Binding-site contacts:
Ligand atom C5 contacts residue ASN5 of chain 2.A at 3.6 Å.
Ligand atom C6 contacts residue ASN154 of chain 2.A at 4.1 Å.
Ligand atom O3 contacts residue ASP2 of chain 2.A at 2.9 Å.
Ligand atom C2 contacts residue PHE3 of chain 2.A at 3.5 Å (hydrophobic).
Ligand atom C7 contacts residue PHE3 of chain 2.A at 3.5 Å (hydrophobic).
Ligand atom C4 contacts residue ASP2 of chain 2.A at 4.4 Å.
Ligand atom C8 contacts residue ASP2 of chain 2.A at 4.3 Å.
Ligand atom C2 contacts residue ASN5 of chain 2.A at 2.4 Å.
Ligand atom C1 contacts residue ASN5 of chain 2.A at 1.4 Å.
Ligand atom C7 contacts residue ASP2 of chain 2.A at 4.2 Å.
Ligand atom N2 contacts residue PHE3 of chain 2.A at 2.7 Å (h-bond).
Ligand atom O4 contacts residue ASP2 of chain 2.A at 4.0 Å.
Ligand atom C8 contacts residue PHE3 of chain 2.A at 3.5 Å (hydrophobic).
Ligand atom O5 contacts residue ASN5 of chain 2.A at 2.3 Å (h-bond).
Ligand atom N2 contacts residue ASP2 of chain 2.A at 4.5 Å.
Ligand atom C4 contacts residue ASN154 of chain 2.A at 4.4 Å.
Ligand atom C5 contacts residue ASN154 of chain 2.A at 3.3 Å.
Ligand atom C1 contacts residue PHE3 of chain 2.A at 3.5 Å (hydrophobic).
Ligand atom C1 contacts residue ASN154 of chain 2.A at 3.7 Å.
Ligand atom C3 contacts residue ASN154 of chain 2.A at 4.5 Å.
Ligand atom N2 contacts residue ASN5 of chain 2.A at 2.8 Å (h-bond).
Ligand atom C7 contacts residue ASN5 of chain 2.A at 3.9 Å.
Ligand atom C3 contacts residue ASP2 of chain 2.A at 3.5 Å.
Ligand atom C3 contacts residue ASN5 of chain 2.A at 3.8 Å.
Ligand atom C4 contacts residue ASN5 of chain 2.A at 4.2 Å.
Ligand atom C3 contacts residue PHE3 of chain 2.A at 4.0 Å (hydrophobic).
Ligand atom O6 contacts residue ASN154 of chain 2.A at 4.0 Å.
Ligand atom O5 contacts residue ASN154 of chain 2.A at 3.6 Å (h-bond).

Sequence of chain 2.A:
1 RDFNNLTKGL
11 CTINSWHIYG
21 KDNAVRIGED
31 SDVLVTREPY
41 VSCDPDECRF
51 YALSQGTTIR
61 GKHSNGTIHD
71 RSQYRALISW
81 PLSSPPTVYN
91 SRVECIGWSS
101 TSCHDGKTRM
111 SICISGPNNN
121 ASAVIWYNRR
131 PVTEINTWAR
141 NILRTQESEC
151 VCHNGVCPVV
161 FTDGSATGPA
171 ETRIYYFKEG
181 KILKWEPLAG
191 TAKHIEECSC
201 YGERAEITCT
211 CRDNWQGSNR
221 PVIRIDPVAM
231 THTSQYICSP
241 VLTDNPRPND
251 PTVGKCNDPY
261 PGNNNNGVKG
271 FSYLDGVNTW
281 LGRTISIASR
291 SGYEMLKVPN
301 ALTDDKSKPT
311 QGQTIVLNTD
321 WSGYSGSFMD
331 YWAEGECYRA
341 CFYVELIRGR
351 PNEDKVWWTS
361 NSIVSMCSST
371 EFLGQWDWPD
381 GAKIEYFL

The protein below binds the small molecule below.
Small molecule (SMILES): CC(=O)N[C@@H]1[C@@H](O)[C@H](O)[C@@H](CO)O[C@H]1O